The small molecule below binds the protein below.
Small molecule (SMILES): CC(C)(C)C[C@@H]1N[C@@H](C(=O)NC2CCC(O)CC2)[C@H](c2cccc(Cl)c2F)[C@]12C(=O)Nc1cc(Cl)ccc12

Sequence of chain 1.A:
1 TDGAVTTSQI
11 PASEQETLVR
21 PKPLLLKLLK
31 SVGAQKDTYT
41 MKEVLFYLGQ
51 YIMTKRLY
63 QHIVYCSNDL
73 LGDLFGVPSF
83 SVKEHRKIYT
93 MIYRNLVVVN

Sequence of chain 2.A:
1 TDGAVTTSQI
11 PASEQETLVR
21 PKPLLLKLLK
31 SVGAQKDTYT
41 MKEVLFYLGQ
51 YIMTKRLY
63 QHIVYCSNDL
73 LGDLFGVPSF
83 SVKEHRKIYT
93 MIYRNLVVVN

Binding-site contacts:
Ligand atom C3 contacts residue MET53 of chain 2.A at 3.6 Å (hydrophobic).
Ligand atom C27 contacts residue ILE90 of chain 1.A at 3.8 Å (hydrophobic).
Ligand atom C11 contacts residue THR1 of chain 2.A at 3.3 Å.
Ligand atom O2 contacts residue HIS64 of chain 1.A at 3.7 Å.
Ligand atom C13 contacts residue TYR58 of chain 1.A at 3.5 Å (hydrophobic).
Ligand atom CL2 contacts residue PHE77 of chain 1.A at 3.8 Å.
Ligand atom C26 contacts residue ILE52 of chain 1.A at 3.5 Å (hydrophobic).
Ligand atom C1 contacts residue MET53 of chain 1.A at 3.4 Å (hydrophobic).
Ligand atom C25 contacts residue LEU48 of chain 1.A at 3.8 Å (hydrophobic).
Ligand atom C24 contacts residue LEU45 of chain 1.A at 3.6 Å (hydrophobic).
Ligand atom N3 contacts residue GLY49 of chain 1.A at 3.7 Å.
Ligand atom C14 contacts residue VAL84 of chain 1.A at 3.7 Å (hydrophobic).
Ligand atom O3 contacts residue VAL5 of chain 1.A at 3.5 Å.
Ligand atom F contacts residue ILE90 of chain 1.A at 3.3 Å.
Ligand atom C4 contacts residue VAL84 of chain 1.A at 3.8 Å (hydrophobic).
Ligand atom CL1 contacts residue HIS87 of chain 1.A at 3.5 Å.
Ligand atom C1 contacts residue GLY49 of chain 1.A at 3.6 Å.
Ligand atom N3 contacts residue LEU45 of chain 1.A at 2.8 Å (h-bond).
Ligand atom C21 contacts residue HIS87 of chain 1.A at 3.4 Å.
Ligand atom C14 contacts residue TYR58 of chain 1.A at 3.6 Å (hydrophobic).
Ligand atom C16 contacts residue HIS87 of chain 1.A at 3.7 Å.
Ligand atom C19 contacts residue THR7 of chain 1.A at 3.7 Å.
Ligand atom O1 contacts residue HIS87 of chain 1.A at 2.9 Å (h-bond).
Ligand atom C27 contacts residue ILE52 of chain 1.A at 3.6 Å (hydrophobic).
Ligand atom CL1 contacts residue LEU45 of chain 1.A at 3.6 Å.
Ligand atom CL1 contacts residue TYR91 of chain 1.A at 3.6 Å.
Ligand atom F contacts residue VAL84 of chain 1.A at 3.6 Å.
Ligand atom CL2 contacts residue ILE52 of chain 1.A at 3.7 Å.
Ligand atom O1 contacts residue VAL84 of chain 1.A at 3.7 Å.
Ligand atom C19 contacts residue LEU45 of chain 1.A at 3.8 Å (hydrophobic).
Ligand atom C20 contacts residue HIS87 of chain 1.A at 3.7 Å.
Ligand atom F contacts residue HIS87 of chain 1.A at 3.0 Å.
Ligand atom O2 contacts residue LYS85 of chain 1.A at 3.7 Å.
Ligand atom C25 contacts residue LEU45 of chain 1.A at 3.6 Å (hydrophobic).
Ligand atom C13 contacts residue HIS64 of chain 1.A at 3.8 Å.
Ligand atom C11 contacts residue GLN50 of chain 2.A at 3.5 Å.
Ligand atom CL2 contacts residue ILE90 of chain 1.A at 3.8 Å.
Ligand atom C27 contacts residue PHE82 of chain 1.A at 3.8 Å (hydrophobic).
Ligand atom C20 contacts residue LEU45 of chain 1.A at 3.6 Å (hydrophobic).
Ligand atom C25 contacts residue GLY49 of chain 1.A at 3.8 Å.